Binding-site contacts:
Ligand atom O5 contacts residue ASN290 of chain 1.A at 3.7 Å.
Ligand atom C4 contacts residue ASN277 of chain 1.A at 4.2 Å.
Ligand atom C7 contacts residue GLU69 of chain 1.B at 4.3 Å.
Ligand atom C7 contacts residue ASN277 of chain 1.A at 3.2 Å.
Ligand atom N2 contacts residue VAL289 of chain 1.A at 3.6 Å.
Ligand atom C1 contacts residue ASN290 of chain 1.A at 4.0 Å.
Ligand atom C8 contacts residue ASN37 of chain 1.A at 3.5 Å.
Ligand atom C8 contacts residue ASN277 of chain 1.A at 4.5 Å.
Ligand atom N2 contacts residue ASN277 of chain 1.A at 3.0 Å (h-bond).
Ligand atom C7 contacts residue VAL289 of chain 1.A at 4.4 Å (hydrophobic).
Ligand atom C3 contacts residue ASN277 of chain 1.A at 3.8 Å.
Ligand atom C2 contacts residue VAL289 of chain 1.A at 3.9 Å (hydrophobic).
Ligand atom O5 contacts residue ASN277 of chain 1.A at 2.4 Å (h-bond).
Ligand atom C1 contacts residue VAL289 of chain 1.A at 3.5 Å (hydrophobic).
Ligand atom C8 contacts residue VAL289 of chain 1.A at 4.2 Å (hydrophobic).
Ligand atom C3 contacts residue VAL289 of chain 1.A at 4.0 Å (hydrophobic).
Ligand atom C2 contacts residue ASN277 of chain 1.A at 2.5 Å.
Ligand atom O5 contacts residue VAL289 of chain 1.A at 4.4 Å.
Ligand atom C5 contacts residue VAL289 of chain 1.A at 4.3 Å (hydrophobic).
Ligand atom C5 contacts residue ASN290 of chain 1.A at 3.8 Å.
Ligand atom O7 contacts residue ASN277 of chain 1.A at 3.0 Å (h-bond).
Ligand atom C1 contacts residue ASN277 of chain 1.A at 1.4 Å.
Ligand atom C6 contacts residue ASN290 of chain 1.A at 4.0 Å.
Ligand atom C5 contacts residue ASN277 of chain 1.A at 3.7 Å.
Ligand atom C8 contacts residue GLU69 of chain 1.B at 3.1 Å.
Ligand atom C6 contacts residue GLU69 of chain 1.B at 4.2 Å.

This small molecule binds to this protein.
Small molecule (SMILES): CC(=O)N[C@H]1[C@H](O[C@H]2[C@H](O)[C@@H](NC(C)=O)CO[C@@H]2CO)O[C@H](CO)[C@@H](O)[C@@H]1O

Sequence of chain 1.A:
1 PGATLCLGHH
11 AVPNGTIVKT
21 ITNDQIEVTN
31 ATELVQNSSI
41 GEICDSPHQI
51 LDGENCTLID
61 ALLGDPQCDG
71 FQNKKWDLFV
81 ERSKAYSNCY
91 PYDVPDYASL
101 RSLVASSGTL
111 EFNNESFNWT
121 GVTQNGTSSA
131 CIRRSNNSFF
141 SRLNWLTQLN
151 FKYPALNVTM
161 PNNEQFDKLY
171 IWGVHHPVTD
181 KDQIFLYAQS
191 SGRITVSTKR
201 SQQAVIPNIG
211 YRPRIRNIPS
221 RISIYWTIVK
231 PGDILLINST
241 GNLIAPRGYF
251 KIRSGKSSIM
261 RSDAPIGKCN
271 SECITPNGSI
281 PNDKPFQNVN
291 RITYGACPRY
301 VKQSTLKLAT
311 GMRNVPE

Sequence of chain 1.B:
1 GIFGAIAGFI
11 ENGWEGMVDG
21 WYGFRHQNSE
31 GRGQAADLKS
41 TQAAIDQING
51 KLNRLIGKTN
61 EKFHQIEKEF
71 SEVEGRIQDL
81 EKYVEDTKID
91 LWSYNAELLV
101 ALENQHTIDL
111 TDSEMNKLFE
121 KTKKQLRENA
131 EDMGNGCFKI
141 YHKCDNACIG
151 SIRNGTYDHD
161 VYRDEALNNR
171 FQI